Binding-site contacts:
Ligand atom O7 contacts residue ASN304 of chain 1.A at 2.8 Å (h-bond).
Ligand atom C2 contacts residue ASN304 of chain 1.A at 2.4 Å.
Ligand atom C7 contacts residue ASN304 of chain 1.A at 3.1 Å.
Ligand atom N2 contacts residue ASN304 of chain 1.A at 3.0 Å (h-bond).
Ligand atom C4 contacts residue ASN304 of chain 1.A at 4.2 Å.
Ligand atom N2 contacts residue VAL298 of chain 1.A at 4.1 Å.
Ligand atom C1 contacts residue ASN304 of chain 1.A at 1.4 Å.
Ligand atom C7 contacts residue VAL298 of chain 1.A at 4.3 Å (hydrophobic).
Ligand atom C5 contacts residue ASN304 of chain 1.A at 3.6 Å.
Ligand atom C8 contacts residue ASN304 of chain 1.A at 4.4 Å.
Ligand atom C8 contacts residue VAL298 of chain 1.A at 3.7 Å (hydrophobic).
Ligand atom C3 contacts residue ASN304 of chain 1.A at 3.8 Å.
Ligand atom O6 contacts residue LYS291 of chain 1.A at 4.0 Å.
Ligand atom O5 contacts residue ASN304 of chain 1.A at 2.3 Å (h-bond).
Ligand atom O6 contacts residue ASN304 of chain 1.A at 4.5 Å.

The protein below binds the small molecule below.
Small molecule (SMILES): CC(=O)N[C@H]1[C@H](O[C@H]2[C@H](O)[C@@H](NC(C)=O)CO[C@@H]2CO)O[C@H](CO)[C@@H](O)[C@@H]1O

Sequence of chain 1.A:
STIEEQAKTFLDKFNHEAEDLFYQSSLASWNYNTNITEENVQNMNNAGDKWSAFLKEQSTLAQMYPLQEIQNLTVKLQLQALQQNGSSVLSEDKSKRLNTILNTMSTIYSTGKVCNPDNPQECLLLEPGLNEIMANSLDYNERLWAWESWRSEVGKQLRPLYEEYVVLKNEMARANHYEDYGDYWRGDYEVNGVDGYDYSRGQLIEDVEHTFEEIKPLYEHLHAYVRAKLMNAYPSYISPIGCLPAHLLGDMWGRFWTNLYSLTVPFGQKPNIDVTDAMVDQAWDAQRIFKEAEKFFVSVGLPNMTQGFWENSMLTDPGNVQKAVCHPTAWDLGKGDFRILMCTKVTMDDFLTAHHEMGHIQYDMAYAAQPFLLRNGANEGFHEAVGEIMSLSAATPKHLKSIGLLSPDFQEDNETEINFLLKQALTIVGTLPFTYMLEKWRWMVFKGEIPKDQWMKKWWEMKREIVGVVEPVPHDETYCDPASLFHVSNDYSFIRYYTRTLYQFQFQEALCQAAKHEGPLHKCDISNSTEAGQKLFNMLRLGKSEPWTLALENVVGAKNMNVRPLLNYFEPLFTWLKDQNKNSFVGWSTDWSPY